Binding-site contacts:
Ligand atom O12 contacts residue TRP18 of chain 1.Y at 3.1 Å.
Ligand atom C16 contacts residue TRP18 of chain 1.Y at 4.1 Å (hydrophobic).
Ligand atom C23 contacts residue VAL21 of chain 1.Z at 4.5 Å (hydrophobic).
Ligand atom C4 contacts residue GLU14 of chain 1.Z at 3.5 Å.
Ligand atom C15 contacts residue TRP18 of chain 1.Y at 4.4 Å (hydrophobic).
Ligand atom O12 contacts residue ILE17 of chain 1.Z at 3.9 Å.
Ligand atom C6 contacts residue TRP18 of chain 1.Y at 4.3 Å (hydrophobic).
Ligand atom O3 contacts residue GLU14 of chain 1.Z at 3.0 Å (salt-bridge).
Ligand atom C21 contacts residue ILE17 of chain 1.Z at 4.0 Å (hydrophobic).
Ligand atom O25 contacts residue LEU21 of chain 1.Y at 3.4 Å.
Ligand atom C17 contacts residue TRP18 of chain 1.Y at 3.9 Å (hydrophobic).
Ligand atom C11 contacts residue ILE17 of chain 1.Z at 4.3 Å (hydrophobic).
Ligand atom C23 contacts residue LEU21 of chain 1.Y at 4.4 Å (hydrophobic).
Ligand atom C12 contacts residue ILE17 of chain 1.Z at 4.1 Å (hydrophobic).
Ligand atom C12 contacts residue TRP18 of chain 1.Y at 4.4 Å (hydrophobic).
Ligand atom O25 contacts residue ALA22 of chain 1.Y at 3.9 Å.
Ligand atom C2 contacts residue LYS13 of chain 1.Z at 4.3 Å.
Ligand atom C2 contacts residue GLU14 of chain 1.Z at 4.2 Å.
Ligand atom C22 contacts residue TRP18 of chain 1.Y at 3.9 Å (hydrophobic).
Ligand atom C3 contacts residue GLU14 of chain 1.Z at 3.7 Å.
Ligand atom C14 contacts residue TRP18 of chain 1.Y at 4.0 Å (hydrophobic).
Ligand atom O25 contacts residue TRP18 of chain 1.Y at 3.1 Å (h-bond).
Ligand atom C24 contacts residue LEU21 of chain 1.Y at 4.0 Å (hydrophobic).
Ligand atom C24 contacts residue TRP18 of chain 1.Y at 4.3 Å (hydrophobic).
Ligand atom O26 contacts residue VAL21 of chain 1.Z at 4.0 Å.

The protein below binds the small molecule below.
Small molecule (SMILES): C[C@H](CCC(=O)O)[C@H]1CC[C@H]2[C@@H]3[C@H](O)C[C@@H]4C[C@H](O)CC[C@]4(C)[C@H]3C[C@H](O)[C@]12C

Sequence of chain 1.Z:
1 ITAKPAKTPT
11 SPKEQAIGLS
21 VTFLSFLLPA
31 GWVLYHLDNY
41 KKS

Sequence of chain 1.Y:
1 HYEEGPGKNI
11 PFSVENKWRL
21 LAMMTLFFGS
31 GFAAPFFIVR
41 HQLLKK